Sequence of chain 1.A:
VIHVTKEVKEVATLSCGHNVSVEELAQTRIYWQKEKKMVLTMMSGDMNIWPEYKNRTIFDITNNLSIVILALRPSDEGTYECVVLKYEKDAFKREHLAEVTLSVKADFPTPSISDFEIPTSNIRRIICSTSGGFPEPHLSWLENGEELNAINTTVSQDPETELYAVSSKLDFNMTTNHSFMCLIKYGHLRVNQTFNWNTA

Binding-site contacts:
Ligand atom O7 contacts residue ASN192 of chain 1.A at 3.4 Å (h-bond).
Ligand atom C5 contacts residue ASN192 of chain 1.A at 3.7 Å.
Ligand atom C8 contacts residue MET181 of chain 1.A at 3.8 Å (hydrophobic).
Ligand atom O7 contacts residue LEU183 of chain 1.A at 3.7 Å.
Ligand atom O5 contacts residue ASN192 of chain 1.A at 2.4 Å (h-bond).
Ligand atom C7 contacts residue MET181 of chain 1.A at 3.9 Å (hydrophobic).
Ligand atom C7 contacts residue ASN192 of chain 1.A at 3.4 Å.
Ligand atom C3 contacts residue ASN192 of chain 1.A at 3.8 Å.
Ligand atom O7 contacts residue ARG190 of chain 1.A at 2.9 Å (salt-bridge).
Ligand atom C7 contacts residue LEU183 of chain 1.A at 4.5 Å (hydrophobic).
Ligand atom N2 contacts residue ASN192 of chain 1.A at 3.0 Å (h-bond).
Ligand atom C4 contacts residue ASN192 of chain 1.A at 4.2 Å.
Ligand atom C1 contacts residue ASN192 of chain 1.A at 1.4 Å.
Ligand atom C8 contacts residue ARG190 of chain 1.A at 3.3 Å.
Ligand atom C7 contacts residue ARG190 of chain 1.A at 3.5 Å.
Ligand atom N2 contacts residue MET181 of chain 1.A at 3.8 Å.
Ligand atom C2 contacts residue ASN192 of chain 1.A at 2.4 Å.
Ligand atom C1 contacts residue MET181 of chain 1.A at 4.4 Å (hydrophobic).

The small molecule below binds the protein below.
Small molecule (SMILES): CC(=O)N[C@@H]1[C@@H](O)[C@H](O)[C@@H](CO)O[C@H]1O